Sequence of chain 1.A:
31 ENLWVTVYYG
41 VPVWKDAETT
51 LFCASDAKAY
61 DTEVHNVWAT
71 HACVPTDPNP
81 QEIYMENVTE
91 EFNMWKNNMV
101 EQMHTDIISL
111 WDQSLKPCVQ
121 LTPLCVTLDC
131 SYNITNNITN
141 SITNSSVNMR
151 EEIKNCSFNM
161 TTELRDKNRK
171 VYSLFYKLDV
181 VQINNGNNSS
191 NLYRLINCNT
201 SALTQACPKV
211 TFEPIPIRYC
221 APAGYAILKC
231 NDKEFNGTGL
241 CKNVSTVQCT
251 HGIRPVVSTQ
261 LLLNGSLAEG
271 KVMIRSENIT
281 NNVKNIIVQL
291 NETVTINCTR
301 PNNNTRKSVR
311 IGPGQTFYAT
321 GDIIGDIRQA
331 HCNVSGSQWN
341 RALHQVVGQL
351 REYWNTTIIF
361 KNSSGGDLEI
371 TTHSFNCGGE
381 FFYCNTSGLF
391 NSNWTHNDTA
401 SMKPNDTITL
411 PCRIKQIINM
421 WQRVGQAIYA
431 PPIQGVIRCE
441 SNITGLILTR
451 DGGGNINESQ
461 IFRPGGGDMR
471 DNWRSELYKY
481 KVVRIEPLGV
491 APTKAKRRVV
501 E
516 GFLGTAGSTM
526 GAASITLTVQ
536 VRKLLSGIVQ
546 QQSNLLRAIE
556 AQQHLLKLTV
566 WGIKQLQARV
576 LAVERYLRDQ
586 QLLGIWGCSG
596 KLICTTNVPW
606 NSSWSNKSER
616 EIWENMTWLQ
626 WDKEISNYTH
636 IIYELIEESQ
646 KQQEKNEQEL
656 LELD

A small-molecule ligand and the protein it binds are described below.
Small molecule (SMILES): CC(=O)N[C@@H]1[C@@H](O)[C@H](O)[C@@H](CO)O[C@H]1O

Binding-site contacts:
Ligand atom C2 contacts residue ASN236 of chain 1.A at 2.5 Å.
Ligand atom O6 contacts residue ASN236 of chain 1.A at 4.1 Å.
Ligand atom O5 contacts residue THR238 of chain 1.A at 4.3 Å.
Ligand atom C2 contacts residue THR238 of chain 1.A at 4.4 Å.
Ligand atom C8 contacts residue TRP95 of chain 1.A at 4.4 Å (hydrophobic).
Ligand atom N2 contacts residue THR238 of chain 1.A at 3.8 Å.
Ligand atom C1 contacts residue ASN236 of chain 1.A at 1.4 Å.
Ligand atom C8 contacts residue SER276 of chain 1.A at 3.4 Å.
Ligand atom N2 contacts residue ASN236 of chain 1.A at 2.9 Å (h-bond).
Ligand atom C4 contacts residue ASN236 of chain 1.A at 4.2 Å.
Ligand atom C1 contacts residue THR238 of chain 1.A at 3.9 Å.
Ligand atom O5 contacts residue ASN236 of chain 1.A at 2.4 Å (h-bond).
Ligand atom C3 contacts residue ASN236 of chain 1.A at 3.8 Å.
Ligand atom C5 contacts residue ASN236 of chain 1.A at 3.7 Å.
Ligand atom C7 contacts residue ASN236 of chain 1.A at 4.0 Å.